Sequence of chain 4.B:
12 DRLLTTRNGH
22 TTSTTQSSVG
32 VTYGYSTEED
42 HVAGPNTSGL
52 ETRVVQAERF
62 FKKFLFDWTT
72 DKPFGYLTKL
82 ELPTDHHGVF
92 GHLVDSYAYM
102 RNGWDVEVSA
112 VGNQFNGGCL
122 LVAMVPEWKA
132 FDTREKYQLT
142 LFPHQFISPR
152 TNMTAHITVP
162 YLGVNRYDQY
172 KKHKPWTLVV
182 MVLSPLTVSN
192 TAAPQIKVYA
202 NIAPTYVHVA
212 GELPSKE

Sequence of chain 4.A:
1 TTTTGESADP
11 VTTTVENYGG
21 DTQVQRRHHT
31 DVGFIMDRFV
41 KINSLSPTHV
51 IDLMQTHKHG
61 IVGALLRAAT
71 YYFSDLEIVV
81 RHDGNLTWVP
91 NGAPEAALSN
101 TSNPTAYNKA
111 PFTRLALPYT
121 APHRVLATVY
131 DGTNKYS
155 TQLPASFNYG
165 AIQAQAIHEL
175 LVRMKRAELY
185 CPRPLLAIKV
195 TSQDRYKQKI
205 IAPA

A small-molecule ligand and the protein it binds are described below.
Small molecule (SMILES): O=C(O)[C@@H]1O[C@@H](O[C@H]2[C@H](O)[C@@H](NS(=O)(=O)O)[C@@H](O)O[C@@H]2COS(=O)(=O)O)[C@H](OS(=O)(=O)O)[C@@H](O)[C@@H]1O[C@H]1O[C@H](COS(=O)(=O)O)[C@@H](O)[C@H](O)[C@H]1NS(=O)(=O)O

Sequence of chain 3.C:
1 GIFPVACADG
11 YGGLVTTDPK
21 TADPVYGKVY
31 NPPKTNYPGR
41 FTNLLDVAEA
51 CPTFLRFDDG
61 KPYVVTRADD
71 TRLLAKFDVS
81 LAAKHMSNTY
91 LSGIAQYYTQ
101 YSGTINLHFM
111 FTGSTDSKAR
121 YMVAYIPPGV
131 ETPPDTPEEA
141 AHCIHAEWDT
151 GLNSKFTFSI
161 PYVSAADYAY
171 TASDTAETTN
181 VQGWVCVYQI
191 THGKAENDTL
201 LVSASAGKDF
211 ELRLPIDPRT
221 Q

Binding-site contacts:
Ligand atom O3S contacts residue LYS193 of chain 4.A at 3.1 Å (salt-bridge).
Ligand atom N2 contacts residue ARG56 of chain 3.C at 3.9 Å.
Ligand atom O6 contacts residue ARG135 of chain 4.B at 3.6 Å.
Ligand atom O3 contacts residue ASP59 of chain 3.C at 4.0 Å.
Ligand atom C3 contacts residue ARG56 of chain 3.C at 3.9 Å.
Ligand atom O4S contacts residue ARG56 of chain 3.C at 2.5 Å (salt-bridge).
Ligand atom S2 contacts residue ARG135 of chain 4.B at 4.0 Å.
Ligand atom O1S contacts residue ASP58 of chain 3.C at 4.1 Å.
Ligand atom C1 contacts residue ASP133 of chain 4.B at 4.0 Å.
Ligand atom O2S contacts residue ASP59 of chain 3.C at 3.2 Å.
Ligand atom S2 contacts residue ARG56 of chain 3.C at 3.4 Å (salt-bridge).
Ligand atom O2S contacts residue ARG56 of chain 3.C at 4.1 Å.
Ligand atom O6S contacts residue ASN88 of chain 3.C at 3.9 Å.
Ligand atom O6B contacts residue LYS193 of chain 4.A at 4.1 Å.
Ligand atom O6S contacts residue ARG135 of chain 4.B at 3.7 Å.
Ligand atom O6S contacts residue ARG56 of chain 3.C at 3.7 Å.
Ligand atom O5 contacts residue ARG135 of chain 4.B at 3.2 Å.
Ligand atom S1 contacts residue ASP58 of chain 3.C at 3.7 Å.
Ligand atom O1 contacts residue ASP133 of chain 4.B at 4.1 Å.
Ligand atom O3S contacts residue THR134 of chain 4.B at 3.3 Å (h-bond).
Ligand atom O3 contacts residue LYS193 of chain 4.A at 2.8 Å (salt-bridge).
Ligand atom O2S contacts residue ASP58 of chain 3.C at 2.3 Å (salt-bridge).
Ligand atom C5 contacts residue ARG135 of chain 4.B at 4.1 Å.
Ligand atom O4 contacts residue THR195 of chain 4.A at 3.7 Å.
Ligand atom O1S contacts residue ASP59 of chain 3.C at 3.0 Å.
Ligand atom C4 contacts residue LYS193 of chain 4.A at 3.4 Å.
Ligand atom O5S contacts residue ARG56 of chain 3.C at 3.6 Å (salt-bridge).
Ligand atom C2 contacts residue LYS193 of chain 4.A at 3.6 Å.
Ligand atom O6 contacts residue LYS193 of chain 4.A at 3.5 Å.
Ligand atom O5 contacts residue LYS193 of chain 4.A at 3.6 Å.
Ligand atom C5 contacts residue THR134 of chain 4.B at 3.9 Å.
Ligand atom S1 contacts residue ASP59 of chain 3.C at 3.7 Å.
Ligand atom C3 contacts residue LYS193 of chain 4.A at 3.6 Å.
Ligand atom C6 contacts residue ARG135 of chain 4.B at 3.8 Å.
Ligand atom O5S contacts residue ASN88 of chain 3.C at 3.0 Å (h-bond).
Ligand atom O5S contacts residue ARG135 of chain 4.B at 3.6 Å.
Ligand atom C6 contacts residue THR134 of chain 4.B at 3.5 Å.
Ligand atom O3 contacts residue ARG56 of chain 3.C at 3.9 Å.
Ligand atom S2 contacts residue ASN88 of chain 3.C at 4.0 Å.
Ligand atom O6S contacts residue LYS193 of chain 4.A at 3.4 Å.